Binding-site contacts:
Ligand atom C3 contacts residue TRP59 of chain 9.C at 3.5 Å (hydrophobic).
Ligand atom O5 contacts residue GLU54 of chain 9.C at 3.5 Å.
Ligand atom O5 contacts residue ARG79 of chain 9.C at 4.0 Å.
Ligand atom C4 contacts residue GLU54 of chain 9.C at 4.5 Å.
Ligand atom C2 contacts residue ARG79 of chain 9.C at 4.1 Å.
Ligand atom C1 contacts residue TRP59 of chain 9.C at 3.5 Å (hydrophobic).
Ligand atom C2 contacts residue TRP59 of chain 9.C at 4.1 Å (hydrophobic).
Ligand atom O6 contacts residue TRP59 of chain 9.C at 3.9 Å.
Ligand atom C1 contacts residue GLU54 of chain 9.C at 3.5 Å.
Ligand atom C4 contacts residue TRP59 of chain 9.C at 4.2 Å (hydrophobic).
Ligand atom C2 contacts residue GLU54 of chain 9.C at 4.1 Å.

A small-molecule ligand and the protein it binds are described below.
Small molecule (SMILES): C[C@@H](O)[C@@H](C)O

Sequence of chain 9.C:
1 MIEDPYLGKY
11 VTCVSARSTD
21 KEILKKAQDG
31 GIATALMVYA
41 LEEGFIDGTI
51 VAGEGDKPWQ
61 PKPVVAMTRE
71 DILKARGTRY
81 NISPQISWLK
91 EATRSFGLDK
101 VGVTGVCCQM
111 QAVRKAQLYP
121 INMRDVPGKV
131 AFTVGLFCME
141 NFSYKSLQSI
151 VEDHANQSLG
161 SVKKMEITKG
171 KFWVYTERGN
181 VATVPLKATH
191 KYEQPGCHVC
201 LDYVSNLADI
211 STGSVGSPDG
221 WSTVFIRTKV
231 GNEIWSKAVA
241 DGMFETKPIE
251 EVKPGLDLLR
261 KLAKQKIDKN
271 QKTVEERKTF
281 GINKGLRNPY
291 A